Binding-site contacts:
Ligand atom O contacts residue HIS228 of chain 1.A at 3.5 Å.
Ligand atom C contacts residue ASP158 of chain 1.A at 3.1 Å.
Ligand atom O contacts residue HIS228 of chain 1.A at 3.4 Å.
Ligand atom CA contacts residue ASP158 of chain 1.A at 3.1 Å.
Ligand atom CH2 contacts residue PRO101 of chain 1.A at 3.6 Å (hydrophobic).
Ligand atom CB contacts residue SER160 of chain 1.A at 3.6 Å.
Ligand atom NE2 contacts residue TYR159 of chain 1.A at 3.7 Å.
Ligand atom CD contacts residue ASP229 of chain 1.A at 3.2 Å.
Ligand atom CG contacts residue GLU181 of chain 1.A at 3.3 Å.
Ligand atom CD contacts residue ASN179 of chain 1.A at 3.4 Å.
Ligand atom OE1 contacts residue THR180 of chain 1.A at 3.0 Å (h-bond).
Ligand atom N contacts residue SER160 of chain 1.A at 2.8 Å (h-bond).
Ligand atom CZ3 contacts residue TRP177 of chain 1.A at 3.7 Å (hydrophobic).
Ligand atom NE1 contacts residue GLY96 of chain 1.A at 3.0 Å (h-bond).
Ligand atom CD contacts residue SER160 of chain 1.A at 3.6 Å.
Ligand atom CE3 contacts residue PHE99 of chain 1.A at 3.4 Å (hydrophobic).
Ligand atom NE2 contacts residue THR157 of chain 1.A at 3.0 Å (h-bond).
Ligand atom CD1 contacts residue HIS162 of chain 1.A at 3.5 Å.
Ligand atom N contacts residue ASP158 of chain 1.A at 2.9 Å (salt-bridge).
Ligand atom CE3 contacts residue TRP177 of chain 1.A at 3.2 Å (hydrophobic).
Ligand atom CZ3 contacts residue TYR174 of chain 1.A at 3.3 Å (hydrophobic).
Ligand atom CA contacts residue SER160 of chain 1.A at 3.5 Å.
Ligand atom C contacts residue SER160 of chain 1.A at 3.6 Å.
Ligand atom CE1 contacts residue HIS228 of chain 1.A at 3.5 Å.
Ligand atom CG contacts residue HIS162 of chain 1.A at 3.7 Å.
Ligand atom NE2 contacts residue THR180 of chain 1.A at 2.7 Å (h-bond).
Ligand atom CG contacts residue ASN179 of chain 1.A at 3.5 Å.
Ligand atom OE1 contacts residue SER160 of chain 1.A at 2.6 Å (h-bond).
Ligand atom N contacts residue TYR159 of chain 1.A at 3.6 Å.
Ligand atom CG contacts residue ASP229 of chain 1.A at 3.6 Å.
Ligand atom CD contacts residue TYR159 of chain 1.A at 3.4 Å (hydrophobic).
Ligand atom OG contacts residue HIS228 of chain 1.A at 3.3 Å (h-bond).
Ligand atom O contacts residue HIS31 of chain 1.A at 2.9 Å (h-bond).
Ligand atom OE1 contacts residue ASN179 of chain 1.A at 3.3 Å.
Ligand atom NE2 contacts residue GLU181 of chain 1.A at 3.1 Å.
Ligand atom CB contacts residue ASN179 of chain 1.A at 3.5 Å.
Ligand atom O contacts residue ASP158 of chain 1.A at 3.4 Å (salt-bridge).
Ligand atom O contacts residue TYR159 of chain 1.A at 3.4 Å.
Ligand atom CD1 contacts residue ASP226 of chain 1.A at 3.1 Å.
Ligand atom CD contacts residue THR180 of chain 1.A at 3.5 Å.

Sequence of chain 1.A:
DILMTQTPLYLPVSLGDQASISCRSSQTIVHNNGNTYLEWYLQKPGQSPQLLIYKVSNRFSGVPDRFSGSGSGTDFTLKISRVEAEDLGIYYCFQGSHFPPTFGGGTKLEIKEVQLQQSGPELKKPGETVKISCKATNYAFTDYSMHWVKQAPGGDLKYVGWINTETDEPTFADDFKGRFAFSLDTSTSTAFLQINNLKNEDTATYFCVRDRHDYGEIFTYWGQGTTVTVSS

The protein below binds the small molecule below.
Small molecule (SMILES): CC(C)C[C@H](NC(=O)[C@H](CO)NC(=O)[C@H](Cc1ccccc1)NC(=O)[C@H](CCC(N)=O)NC(=O)[C@@H]1CCCN1)C(=O)N[C@H](C=O)CC1=c2ccccc2=NC1